This small molecule binds to this protein.
Small molecule (SMILES): Cc1cccc(C(=O)O)c1N

Sequence of chain 1.A:
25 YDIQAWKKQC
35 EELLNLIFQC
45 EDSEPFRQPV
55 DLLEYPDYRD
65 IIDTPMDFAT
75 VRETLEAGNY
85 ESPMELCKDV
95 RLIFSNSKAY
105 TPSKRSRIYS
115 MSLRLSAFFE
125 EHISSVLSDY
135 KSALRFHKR

Binding-site contacts:
Ligand atom CAJ contacts residue ILE112 of chain 1.A at 3.8 Å (hydrophobic).
Ligand atom OAC contacts residue THR105 of chain 1.A at 4.2 Å.
Ligand atom CAH contacts residue SER110 of chain 1.A at 4.4 Å.
Ligand atom CAH contacts residue PRO106 of chain 1.A at 4.1 Å (hydrophobic).
Ligand atom CAF contacts residue ILE112 of chain 1.A at 3.6 Å (hydrophobic).
Ligand atom CAI contacts residue TYR104 of chain 1.A at 3.7 Å (hydrophobic).
Ligand atom NAB contacts residue TYR104 of chain 1.A at 3.8 Å.
Ligand atom CAG contacts residue PRO106 of chain 1.A at 4.4 Å (hydrophobic).
Ligand atom CAG contacts residue SER101 of chain 1.A at 4.3 Å.
Ligand atom NAB contacts residue TYR59 of chain 1.A at 3.4 Å.
Ligand atom CAF contacts residue SER101 of chain 1.A at 3.4 Å.
Ligand atom CAI contacts residue ILE112 of chain 1.A at 3.6 Å (hydrophobic).
Ligand atom CAE contacts residue THR105 of chain 1.A at 3.7 Å.
Ligand atom CAG contacts residue ILE112 of chain 1.A at 3.8 Å (hydrophobic).
Ligand atom CAA contacts residue TYR104 of chain 1.A at 4.1 Å (hydrophobic).
Ligand atom CAE contacts residue SER101 of chain 1.A at 3.3 Å.
Ligand atom CAG contacts residue TYR113 of chain 1.A at 4.0 Å (hydrophobic).
Ligand atom OAC contacts residue SER110 of chain 1.A at 3.5 Å (h-bond).
Ligand atom CAK contacts residue ILE112 of chain 1.A at 3.8 Å (hydrophobic).
Ligand atom OAD contacts residue TYR104 of chain 1.A at 4.4 Å.
Ligand atom CAE contacts residue TYR113 of chain 1.A at 4.0 Å (hydrophobic).
Ligand atom CAG contacts residue THR105 of chain 1.A at 3.6 Å.
Ligand atom CAF contacts residue TYR104 of chain 1.A at 4.2 Å (hydrophobic).
Ligand atom OAC contacts residue ILE112 of chain 1.A at 4.4 Å.
Ligand atom CAH contacts residue ILE112 of chain 1.A at 4.0 Å (hydrophobic).
Ligand atom CAA contacts residue TYR62 of chain 1.A at 4.2 Å (hydrophobic).
Ligand atom CAE contacts residue ILE112 of chain 1.A at 3.8 Å (hydrophobic).
Ligand atom CAG contacts residue SER110 of chain 1.A at 3.8 Å.
Ligand atom NAB contacts residue ILE112 of chain 1.A at 3.7 Å.
Ligand atom OAD contacts residue TYR59 of chain 1.A at 3.5 Å.
Ligand atom OAD contacts residue ILE112 of chain 1.A at 4.0 Å.
Ligand atom CAA contacts residue ILE112 of chain 1.A at 4.3 Å (hydrophobic).
Ligand atom CAJ contacts residue TYR104 of chain 1.A at 3.6 Å (hydrophobic).
Ligand atom CAK contacts residue TYR104 of chain 1.A at 4.1 Å (hydrophobic).
Ligand atom OAC contacts residue PRO106 of chain 1.A at 3.5 Å.
Ligand atom CAA contacts residue VAL54 of chain 1.A at 3.7 Å (hydrophobic).